This protein binds this small molecule.
Small molecule (SMILES): OC[C@@H](O)C(O)[C@@H](O)CO

Sequence of chain 1.D:
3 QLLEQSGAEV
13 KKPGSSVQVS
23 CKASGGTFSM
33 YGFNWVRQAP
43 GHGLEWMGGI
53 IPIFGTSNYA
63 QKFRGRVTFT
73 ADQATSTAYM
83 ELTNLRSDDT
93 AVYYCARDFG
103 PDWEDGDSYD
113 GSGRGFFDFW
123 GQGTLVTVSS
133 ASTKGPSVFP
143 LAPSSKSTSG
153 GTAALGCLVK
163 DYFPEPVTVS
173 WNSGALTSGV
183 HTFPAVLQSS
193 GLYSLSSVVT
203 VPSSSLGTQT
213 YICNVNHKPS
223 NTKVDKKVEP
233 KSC

Binding-site contacts:
Ligand atom O5 contacts residue LYS220 of chain 1.D at 4.4 Å.
Ligand atom O2 contacts residue GLY9 of chain 1.D at 3.6 Å.
Ligand atom C2 contacts residue GLY9 of chain 1.D at 4.2 Å.
Ligand atom O2 contacts residue SER8 of chain 1.D at 3.6 Å.
Ligand atom C5 contacts residue LYS220 of chain 1.D at 4.5 Å.
Ligand atom C1 contacts residue GLY9 of chain 1.D at 3.8 Å.
Ligand atom C3 contacts residue LYS220 of chain 1.D at 4.0 Å.
Ligand atom O1 contacts residue GLY9 of chain 1.D at 4.2 Å.
Ligand atom O3 contacts residue SER8 of chain 1.D at 4.0 Å.
Ligand atom O3 contacts residue LYS220 of chain 1.D at 2.8 Å (salt-bridge).
Ligand atom O3 contacts residue GLY9 of chain 1.D at 3.7 Å.